Sequence of chain 1.A:
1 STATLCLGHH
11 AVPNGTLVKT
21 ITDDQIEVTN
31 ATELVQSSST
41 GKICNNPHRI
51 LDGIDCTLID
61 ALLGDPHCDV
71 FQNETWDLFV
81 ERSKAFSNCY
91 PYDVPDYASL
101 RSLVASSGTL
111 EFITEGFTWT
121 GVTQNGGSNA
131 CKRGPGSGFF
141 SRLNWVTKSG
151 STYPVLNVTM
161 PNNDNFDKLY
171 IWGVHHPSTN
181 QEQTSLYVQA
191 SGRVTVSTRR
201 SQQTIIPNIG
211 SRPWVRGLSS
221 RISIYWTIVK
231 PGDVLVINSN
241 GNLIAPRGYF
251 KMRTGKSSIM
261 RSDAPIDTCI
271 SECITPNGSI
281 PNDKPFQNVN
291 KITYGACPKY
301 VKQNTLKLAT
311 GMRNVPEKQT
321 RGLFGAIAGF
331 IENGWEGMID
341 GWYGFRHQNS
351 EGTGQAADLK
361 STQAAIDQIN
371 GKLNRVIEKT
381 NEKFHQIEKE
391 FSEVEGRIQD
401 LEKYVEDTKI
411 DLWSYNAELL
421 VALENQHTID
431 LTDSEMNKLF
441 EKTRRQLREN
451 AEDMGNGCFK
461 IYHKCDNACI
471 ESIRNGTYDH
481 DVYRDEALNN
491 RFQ

This protein binds this small molecule.
Small molecule (SMILES): CC(=O)N[C@H]1[C@H](O[C@H]2[C@H](O)[C@@H](NC(C)=O)CO[C@@H]2CO)O[C@H](CO)[C@@H](O[C@@H]2O[C@H](CO)[C@@H](O)[C@H](O)[C@@H]2O)[C@@H]1O

Binding-site contacts:
Ligand atom C1 contacts residue THR310 of chain 1.A at 4.1 Å.
Ligand atom N2 contacts residue ASN30 of chain 1.A at 3.1 Å (h-bond).
Ligand atom O7 contacts residue ALA31 of chain 1.A at 3.5 Å (h-bond).
Ligand atom O3 contacts residue ASN30 of chain 1.A at 4.4 Å.
Ligand atom C3 contacts residue ASN30 of chain 1.A at 3.8 Å.
Ligand atom C8 contacts residue THR32 of chain 1.A at 3.3 Å.
Ligand atom C2 contacts residue ASN30 of chain 1.A at 2.4 Å.
Ligand atom C1 contacts residue ASN30 of chain 1.A at 1.4 Å.
Ligand atom O5 contacts residue THR310 of chain 1.A at 4.4 Å.
Ligand atom O7 contacts residue THR310 of chain 1.A at 4.1 Å.
Ligand atom C5 contacts residue ASN30 of chain 1.A at 3.6 Å.
Ligand atom C7 contacts residue ASN30 of chain 1.A at 3.7 Å.
Ligand atom C4 contacts residue ASN30 of chain 1.A at 4.3 Å.
Ligand atom O7 contacts residue ASN30 of chain 1.A at 3.0 Å (h-bond).
Ligand atom O5 contacts residue ASN30 of chain 1.A at 2.4 Å (h-bond).